Sequence of chain 1.A:
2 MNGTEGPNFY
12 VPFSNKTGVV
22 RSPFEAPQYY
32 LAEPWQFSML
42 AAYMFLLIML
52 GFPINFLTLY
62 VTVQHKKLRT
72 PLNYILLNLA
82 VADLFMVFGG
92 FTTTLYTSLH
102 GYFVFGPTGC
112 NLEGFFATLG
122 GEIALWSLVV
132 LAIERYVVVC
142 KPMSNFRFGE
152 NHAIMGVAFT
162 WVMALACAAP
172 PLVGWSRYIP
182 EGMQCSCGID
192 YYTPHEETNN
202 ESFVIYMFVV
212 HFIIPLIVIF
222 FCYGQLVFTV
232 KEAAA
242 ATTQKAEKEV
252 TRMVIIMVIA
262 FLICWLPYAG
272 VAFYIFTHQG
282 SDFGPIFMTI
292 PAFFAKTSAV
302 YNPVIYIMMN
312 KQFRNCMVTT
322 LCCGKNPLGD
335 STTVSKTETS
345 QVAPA

A small-molecule ligand and the protein it binds are described below.
Small molecule (SMILES): CC(=O)N[C@H]1[C@H](O[C@H]2[C@H](O)[C@@H](NC(C)=O)CO[C@@H]2CO)O[C@H](CO)[C@@H](O)[C@@H]1O

Sequence of chain 2.B:
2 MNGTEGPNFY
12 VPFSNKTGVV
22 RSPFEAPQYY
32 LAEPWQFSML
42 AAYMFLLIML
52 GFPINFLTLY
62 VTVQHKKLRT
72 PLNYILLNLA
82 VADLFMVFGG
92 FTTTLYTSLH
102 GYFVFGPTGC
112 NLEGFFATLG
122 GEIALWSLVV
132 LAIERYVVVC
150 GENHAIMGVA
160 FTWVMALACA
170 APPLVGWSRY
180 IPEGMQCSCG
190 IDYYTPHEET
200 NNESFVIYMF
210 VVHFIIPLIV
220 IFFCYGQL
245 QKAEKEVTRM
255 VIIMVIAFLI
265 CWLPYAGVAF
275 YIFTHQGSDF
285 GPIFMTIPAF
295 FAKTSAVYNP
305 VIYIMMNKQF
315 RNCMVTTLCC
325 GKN

Binding-site contacts:
Ligand atom C6 contacts residue SER282 of chain 2.B at 4.3 Å.
Ligand atom C8 contacts residue GLY281 of chain 2.B at 3.1 Å.
Ligand atom C7 contacts residue PRO8 of chain 1.A at 4.1 Å (hydrophobic).
Ligand atom O6 contacts residue GLU198 of chain 1.A at 3.9 Å.
Ligand atom O7 contacts residue PRO8 of chain 1.A at 3.5 Å.
Ligand atom C7 contacts residue GLY281 of chain 2.B at 3.8 Å.
Ligand atom C6 contacts residue ASP283 of chain 2.B at 3.4 Å.
Ligand atom N2 contacts residue ACE1 of chain 2.B at 4.5 Å.
Ligand atom C2 contacts residue GLY281 of chain 2.B at 3.5 Å.
Ligand atom C2 contacts residue ASN3 of chain 2.B at 2.4 Å.
Ligand atom C8 contacts residue MET2 of chain 2.B at 3.7 Å (hydrophobic).
Ligand atom C1 contacts residue ASN3 of chain 2.B at 1.4 Å.
Ligand atom O6 contacts residue SER282 of chain 2.B at 3.1 Å.
Ligand atom C7 contacts residue ASN3 of chain 2.B at 3.4 Å.
Ligand atom C5 contacts residue ASP283 of chain 2.B at 3.8 Å.
Ligand atom N2 contacts residue ASN3 of chain 2.B at 2.9 Å (h-bond).
Ligand atom C1 contacts residue SER282 of chain 2.B at 4.0 Å.
Ligand atom O5 contacts residue ASN3 of chain 2.B at 2.4 Å (h-bond).
Ligand atom C1 contacts residue ASP283 of chain 2.B at 4.0 Å.
Ligand atom C4 contacts residue ASN3 of chain 2.B at 4.3 Å.
Ligand atom N2 contacts residue GLY281 of chain 2.B at 4.0 Å.
Ligand atom O5 contacts residue ASP283 of chain 2.B at 2.9 Å (salt-bridge).
Ligand atom C3 contacts residue ASN3 of chain 2.B at 3.8 Å.
Ligand atom O5 contacts residue GLY281 of chain 2.B at 3.8 Å.
Ligand atom C8 contacts residue ACE1 of chain 2.B at 4.3 Å.
Ligand atom O5 contacts residue SER282 of chain 2.B at 3.2 Å.
Ligand atom C1 contacts residue GLY281 of chain 2.B at 3.4 Å.
Ligand atom C8 contacts residue ASN3 of chain 2.B at 3.1 Å.
Ligand atom C5 contacts residue ASN3 of chain 2.B at 3.6 Å.
Ligand atom O6 contacts residue ASP283 of chain 2.B at 3.1 Å (salt-bridge).
Ligand atom C5 contacts residue SER282 of chain 2.B at 4.2 Å.
Ligand atom C2 contacts residue SER282 of chain 2.B at 4.2 Å.